Binding-site contacts:
Ligand atom C1 contacts residue ILE16 of chain 1.A at 3.6 Å (hydrophobic).
Ligand atom C3 contacts residue VAL13 of chain 1.A at 4.0 Å (hydrophobic).
Ligand atom O10 contacts residue ARG18 of chain 1.A at 4.1 Å.
Ligand atom O11 contacts residue ASP122 of chain 1.A at 4.2 Å.
Ligand atom O11 contacts residue GLY14 of chain 1.A at 3.4 Å (h-bond).
Ligand atom C6 contacts residue GLY14 of chain 1.A at 4.1 Å.
Ligand atom O10 contacts residue CYS17 of chain 1.A at 3.2 Å (h-bond).
Ligand atom O11 contacts residue VAL13 of chain 1.A at 3.4 Å (h-bond).
Ligand atom P8 contacts residue CYS12 of chain 1.A at 3.5 Å.
Ligand atom P8 contacts residue ARG18 of chain 1.A at 3.8 Å.
Ligand atom C6 contacts residue TYR124 of chain 1.A at 3.9 Å (hydrophobic).
Ligand atom C1 contacts residue GLY14 of chain 1.A at 3.5 Å.
Ligand atom C6 contacts residue ASP122 of chain 1.A at 3.7 Å.
Ligand atom C1 contacts residue LEU47 of chain 1.A at 4.0 Å (hydrophobic).
Ligand atom C7 contacts residue ILE16 of chain 1.A at 4.2 Å (hydrophobic).
Ligand atom C7 contacts residue ASP122 of chain 1.A at 3.1 Å.
Ligand atom C5 contacts residue TYR124 of chain 1.A at 4.1 Å (hydrophobic).
Ligand atom P8 contacts residue GLY14 of chain 1.A at 3.9 Å.
Ligand atom C1 contacts residue TYR124 of chain 1.A at 4.1 Å (hydrophobic).
Ligand atom O11 contacts residue CYS12 of chain 1.A at 3.4 Å (h-bond).
Ligand atom P8 contacts residue ASP122 of chain 1.A at 3.8 Å.
Ligand atom C3 contacts residue ARG125 of chain 1.A at 4.1 Å.
Ligand atom O9 contacts residue CYS17 of chain 1.A at 3.0 Å.
Ligand atom C4 contacts residue ASP122 of chain 1.A at 3.8 Å.
Ligand atom C2 contacts residue LEU47 of chain 1.A at 3.5 Å (hydrophobic).
Ligand atom O10 contacts residue ILE16 of chain 1.A at 3.2 Å (h-bond).
Ligand atom O9 contacts residue CYS12 of chain 1.A at 3.7 Å.
Ligand atom C7 contacts residue CYS17 of chain 1.A at 3.8 Å (hydrophobic).
Ligand atom C4 contacts residue VAL13 of chain 1.A at 4.0 Å (hydrophobic).
Ligand atom O9 contacts residue ASP122 of chain 1.A at 3.5 Å (salt-bridge).
Ligand atom C4 contacts residue ARG125 of chain 1.A at 4.1 Å.
Ligand atom C7 contacts residue TYR124 of chain 1.A at 3.6 Å (hydrophobic).
Ligand atom C5 contacts residue ASP122 of chain 1.A at 2.9 Å.
Ligand atom O9 contacts residue ARG18 of chain 1.A at 2.9 Å (salt-bridge).
Ligand atom P8 contacts residue CYS17 of chain 1.A at 3.9 Å.
Ligand atom O10 contacts residue CYS12 of chain 1.A at 3.0 Å (h-bond).
Ligand atom O11 contacts residue ARG18 of chain 1.A at 2.8 Å (salt-bridge).
Ligand atom O10 contacts residue ASN15 of chain 1.A at 3.1 Å (h-bond).
Ligand atom C2 contacts residue GLY14 of chain 1.A at 3.6 Å.
Ligand atom O10 contacts residue GLY14 of chain 1.A at 3.4 Å (h-bond).

Sequence of chain 1.A:
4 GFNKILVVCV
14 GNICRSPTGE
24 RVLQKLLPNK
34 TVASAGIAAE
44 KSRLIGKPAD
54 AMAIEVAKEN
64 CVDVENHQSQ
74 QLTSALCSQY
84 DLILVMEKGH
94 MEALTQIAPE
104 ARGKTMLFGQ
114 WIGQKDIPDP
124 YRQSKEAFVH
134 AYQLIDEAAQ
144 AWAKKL

The protein below binds the small molecule below.
Small molecule (SMILES): O=P(O)(O)Cc1ccccc1